Sequence of chain 1.D:
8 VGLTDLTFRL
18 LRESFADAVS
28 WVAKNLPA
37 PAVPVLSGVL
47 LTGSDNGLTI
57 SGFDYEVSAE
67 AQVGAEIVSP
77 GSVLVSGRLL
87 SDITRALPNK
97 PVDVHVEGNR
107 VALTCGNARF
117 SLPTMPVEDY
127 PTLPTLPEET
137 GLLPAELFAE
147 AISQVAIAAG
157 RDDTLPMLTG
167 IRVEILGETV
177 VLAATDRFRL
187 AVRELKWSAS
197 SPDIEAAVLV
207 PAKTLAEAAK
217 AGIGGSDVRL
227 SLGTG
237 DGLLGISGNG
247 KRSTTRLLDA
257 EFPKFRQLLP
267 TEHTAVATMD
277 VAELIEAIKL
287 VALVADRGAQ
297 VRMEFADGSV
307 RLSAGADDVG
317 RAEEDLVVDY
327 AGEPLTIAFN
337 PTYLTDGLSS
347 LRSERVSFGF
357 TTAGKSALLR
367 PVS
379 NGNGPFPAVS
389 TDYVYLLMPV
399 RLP

This protein binds this small molecule.
Small molecule (SMILES): CC(=O)N[C@@H](CCC(N)=O)C(=O)N[C@@H](CC1CCCCC1)C(=O)N[C@@H](CC(=O)O)C(=O)N[C@@H](CC(C)C)C(=O)N[C@@H](Cc1ccccc1)C(=O)O

Binding-site contacts:
Ligand atom CD1 contacts residue GLY360 of chain 1.D at 3.8 Å.
Ligand atom CD2 contacts residue MET396 of chain 1.D at 3.5 Å (hydrophobic).
Ligand atom CE2 contacts residue ARG399 of chain 1.D at 3.4 Å.
Ligand atom OD1 contacts residue ARG183 of chain 1.D at 3.3 Å.
Ligand atom CZ contacts residue ARG399 of chain 1.D at 3.5 Å.
Ligand atom O contacts residue ARG399 of chain 1.D at 3.0 Å (salt-bridge).
Ligand atom C contacts residue VAL398 of chain 1.D at 3.5 Å (hydrophobic).
Ligand atom CD1 contacts residue PRO397 of chain 1.D at 3.4 Å (hydrophobic).
Ligand atom CG contacts residue PHE184 of chain 1.D at 3.4 Å (hydrophobic).
Ligand atom CB contacts residue ARG183 of chain 1.D at 3.3 Å.
Ligand atom OE1 contacts residue TYR339 of chain 1.D at 3.7 Å.
Ligand atom O contacts residue LEU264 of chain 1.D at 3.5 Å.
Ligand atom CD1 contacts residue THR181 of chain 1.D at 3.8 Å.
Ligand atom CD1 contacts residue LEU186 of chain 1.D at 3.8 Å (hydrophobic).
Ligand atom CD2 contacts residue LEU394 of chain 1.D at 3.4 Å (hydrophobic).
Ligand atom CA contacts residue ARG183 of chain 1.D at 3.6 Å.
Ligand atom CD1 contacts residue ARG183 of chain 1.D at 3.8 Å.
Ligand atom O contacts residue MET396 of chain 1.D at 3.5 Å.
Ligand atom CZ contacts residue PRO259 of chain 1.D at 3.7 Å (hydrophobic).
Ligand atom CB contacts residue PRO397 of chain 1.D at 3.6 Å (hydrophobic).
Ligand atom CG contacts residue ARG183 of chain 1.D at 3.6 Å.
Ligand atom CE1 contacts residue GLY360 of chain 1.D at 3.6 Å.
Ligand atom CD1 contacts residue LEU394 of chain 1.D at 3.7 Å (hydrophobic).
Ligand atom O contacts residue VAL398 of chain 1.D at 3.4 Å.
Ligand atom NE2 contacts residue MET396 of chain 1.D at 3.1 Å (h-bond).
Ligand atom CH3 contacts residue VAL398 of chain 1.D at 3.8 Å (hydrophobic).
Ligand atom CG contacts residue MET396 of chain 1.D at 3.6 Å (hydrophobic).
Ligand atom CB contacts residue MET396 of chain 1.D at 3.5 Å (hydrophobic).
Ligand atom C contacts residue ARG183 of chain 1.D at 3.7 Å.
Ligand atom N contacts residue PRO397 of chain 1.D at 3.3 Å (h-bond).
Ligand atom O contacts residue PHE184 of chain 1.D at 3.3 Å.
Ligand atom OXT contacts residue ARG183 of chain 1.D at 3.1 Å (salt-bridge).
Ligand atom OE1 contacts residue VAL398 of chain 1.D at 3.5 Å.
Ligand atom NE2 contacts residue PRO397 of chain 1.D at 3.3 Å (h-bond).
Ligand atom CE1 contacts residue ARG183 of chain 1.D at 3.7 Å.
Ligand atom OD2 contacts residue PHE184 of chain 1.D at 3.4 Å.
Ligand atom CD2 contacts residue LEU264 of chain 1.D at 3.8 Å (hydrophobic).
Ligand atom N contacts residue ARG183 of chain 1.D at 2.8 Å (salt-bridge).
Ligand atom CG contacts residue ARG183 of chain 1.D at 3.6 Å.
Ligand atom CA contacts residue ARG183 of chain 1.D at 3.7 Å.